Binding-site contacts:
Ligand atom C03 contacts residue LEU94 of chain 1.B at 4.2 Å (hydrophobic).
Ligand atom F03 contacts residue LEU94 of chain 1.B at 3.6 Å.
Ligand atom C01 contacts residue ALA53 of chain 1.B at 4.0 Å (hydrophobic).
Ligand atom O01 contacts residue HIS227 of chain 1.B at 2.9 Å (h-bond).
Ligand atom C01 contacts residue GLU56 of chain 1.B at 3.3 Å.
Ligand atom F03 contacts residue LEU131 of chain 1.B at 3.5 Å.
Ligand atom O02 contacts residue LEU90 of chain 1.B at 4.1 Å.
Ligand atom C01 contacts residue PHE107 of chain 1.B at 4.1 Å (hydrophobic).
Ligand atom C11 contacts residue LEU49 of chain 1.B at 4.0 Å (hydrophobic).
Ligand atom C02 contacts residue GLU56 of chain 1.B at 3.3 Å.
Ligand atom C15 contacts residue HIS227 of chain 1.B at 3.3 Å.
Ligand atom C17 contacts residue MET91 of chain 1.B at 3.8 Å (hydrophobic).
Ligand atom O02 contacts residue ARG97 of chain 1.B at 3.1 Å (salt-bridge).
Ligand atom F02 contacts residue LEU87 of chain 1.B at 3.5 Å.
Ligand atom C14 contacts residue ILE127 of chain 1.B at 4.1 Å (hydrophobic).
Ligand atom C14 contacts residue GLY224 of chain 1.B at 3.6 Å.
Ligand atom F01 contacts residue LEU94 of chain 1.B at 3.2 Å.
Ligand atom C16 contacts residue MET46 of chain 1.B at 3.8 Å (hydrophobic).
Ligand atom C13 contacts residue GLY224 of chain 1.B at 4.0 Å.
Ligand atom C17 contacts residue LEU94 of chain 1.B at 3.9 Å (hydrophobic).
Ligand atom C02 contacts residue PHE107 of chain 1.B at 4.1 Å (hydrophobic).
Ligand atom O01 contacts residue LEU228 of chain 1.B at 3.6 Å.
Ligand atom C11 contacts residue MET124 of chain 1.B at 4.0 Å (hydrophobic).
Ligand atom C05 contacts residue PHE107 of chain 1.B at 4.0 Å (hydrophobic).
Ligand atom O01 contacts residue MET46 of chain 1.B at 4.0 Å.
Ligand atom O02 contacts residue GLU56 of chain 1.B at 2.5 Å (salt-bridge).
Ligand atom C12 contacts residue LEU49 of chain 1.B at 4.0 Å (hydrophobic).
Ligand atom F02 contacts residue MET91 of chain 1.B at 3.2 Å.
Ligand atom F03 contacts residue PHE107 of chain 1.B at 3.9 Å.
Ligand atom F01 contacts residue MET91 of chain 1.B at 3.3 Å.
Ligand atom C03 contacts residue LEU90 of chain 1.B at 3.8 Å (hydrophobic).
Ligand atom C04 contacts residue PHE107 of chain 1.B at 3.9 Å (hydrophobic).
Ligand atom C03 contacts residue PHE107 of chain 1.B at 4.1 Å (hydrophobic).
Ligand atom F01 contacts residue LEU131 of chain 1.B at 4.1 Å.
Ligand atom C14 contacts residue HIS227 of chain 1.B at 3.8 Å.
Ligand atom F01 contacts residue LEU90 of chain 1.B at 3.7 Å.
Ligand atom C16 contacts residue LEU49 of chain 1.B at 4.0 Å (hydrophobic).
Ligand atom C06 contacts residue ALA53 of chain 1.B at 3.9 Å (hydrophobic).
Ligand atom C06 contacts residue LEU49 of chain 1.B at 3.8 Å (hydrophobic).
Ligand atom C12 contacts residue PHE107 of chain 1.B at 3.9 Å (hydrophobic).

Sequence of chain 1.B:
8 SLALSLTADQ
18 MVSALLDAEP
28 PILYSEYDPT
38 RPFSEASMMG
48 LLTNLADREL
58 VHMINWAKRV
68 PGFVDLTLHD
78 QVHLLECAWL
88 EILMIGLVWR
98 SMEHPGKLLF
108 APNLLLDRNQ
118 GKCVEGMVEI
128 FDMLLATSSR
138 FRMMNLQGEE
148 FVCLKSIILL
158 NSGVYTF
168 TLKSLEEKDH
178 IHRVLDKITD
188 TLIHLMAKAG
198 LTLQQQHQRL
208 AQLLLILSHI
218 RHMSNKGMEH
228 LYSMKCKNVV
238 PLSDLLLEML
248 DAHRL

This small molecule binds to this protein.
Small molecule (SMILES): C[C@]12CC[C@H](c3ccc(O)cc3C(F)(F)F)C[C@H]1CC[C@@H]2O